Binding-site contacts:
Ligand atom C6 contacts residue LEU161 of chain 1.A at 4.0 Å (hydrophobic).
Ligand atom N7 contacts residue ALA133 of chain 1.A at 3.7 Å.
Ligand atom N7 contacts residue LEU161 of chain 1.A at 3.6 Å.
Ligand atom C6 contacts residue PHE27 of chain 1.A at 4.2 Å (hydrophobic).
Ligand atom C2 contacts residue ILE131 of chain 1.A at 3.5 Å (hydrophobic).
Ligand atom C2 contacts residue GLU28 of chain 1.A at 3.9 Å.
Ligand atom N1 contacts residue LEU26 of chain 1.A at 3.9 Å.
Ligand atom N6 contacts residue PHE27 of chain 1.A at 4.1 Å.
Ligand atom C4 contacts residue ILE131 of chain 1.A at 3.9 Å (hydrophobic).
Ligand atom C6 contacts residue GLU28 of chain 1.A at 4.4 Å.
Ligand atom C2 contacts residue ARG69 of chain 1.A at 4.3 Å.
Ligand atom N3 contacts residue PHE27 of chain 1.A at 3.6 Å.
Ligand atom N3 contacts residue ILE131 of chain 1.A at 3.4 Å.
Ligand atom N6 contacts residue LEU26 of chain 1.A at 2.7 Å (h-bond).
Ligand atom C8 contacts residue IR81 of chain 1.C at 4.1 Å.
Ligand atom N6 contacts residue ILE25 of chain 1.A at 4.2 Å.
Ligand atom N3 contacts residue ARG69 of chain 1.A at 3.6 Å (salt-bridge).
Ligand atom C8 contacts residue ALA133 of chain 1.A at 3.4 Å (hydrophobic).
Ligand atom C2 contacts residue PHE27 of chain 1.A at 3.3 Å (hydrophobic).
Ligand atom C5 contacts residue LEU161 of chain 1.A at 3.9 Å (hydrophobic).
Ligand atom C6 contacts residue LEU26 of chain 1.A at 3.7 Å (hydrophobic).
Ligand atom N9 contacts residue ALA133 of chain 1.A at 4.3 Å.
Ligand atom N6 contacts residue LEU161 of chain 1.A at 3.5 Å.
Ligand atom N1 contacts residue PHE27 of chain 1.A at 3.6 Å.
Ligand atom N9 contacts residue IR81 of chain 1.C at 3.6 Å.
Ligand atom C4 contacts residue PHE27 of chain 1.A at 4.5 Å (hydrophobic).
Ligand atom N1 contacts residue GLU28 of chain 1.A at 3.4 Å (salt-bridge).
Ligand atom N9 contacts residue ILE131 of chain 1.A at 4.3 Å.
Ligand atom N1 contacts residue ILE131 of chain 1.A at 4.4 Å.

A small-molecule ligand and the protein it binds are described below.
Small molecule (SMILES): Nc1ncnc2[nH]cnc12

Sequence of chain 1.A:
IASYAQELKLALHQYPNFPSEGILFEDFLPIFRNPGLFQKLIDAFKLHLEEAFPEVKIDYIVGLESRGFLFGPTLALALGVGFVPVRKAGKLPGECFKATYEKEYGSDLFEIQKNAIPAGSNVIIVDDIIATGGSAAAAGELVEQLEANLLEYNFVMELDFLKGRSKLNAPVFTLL